Sequence of chain 1.D:
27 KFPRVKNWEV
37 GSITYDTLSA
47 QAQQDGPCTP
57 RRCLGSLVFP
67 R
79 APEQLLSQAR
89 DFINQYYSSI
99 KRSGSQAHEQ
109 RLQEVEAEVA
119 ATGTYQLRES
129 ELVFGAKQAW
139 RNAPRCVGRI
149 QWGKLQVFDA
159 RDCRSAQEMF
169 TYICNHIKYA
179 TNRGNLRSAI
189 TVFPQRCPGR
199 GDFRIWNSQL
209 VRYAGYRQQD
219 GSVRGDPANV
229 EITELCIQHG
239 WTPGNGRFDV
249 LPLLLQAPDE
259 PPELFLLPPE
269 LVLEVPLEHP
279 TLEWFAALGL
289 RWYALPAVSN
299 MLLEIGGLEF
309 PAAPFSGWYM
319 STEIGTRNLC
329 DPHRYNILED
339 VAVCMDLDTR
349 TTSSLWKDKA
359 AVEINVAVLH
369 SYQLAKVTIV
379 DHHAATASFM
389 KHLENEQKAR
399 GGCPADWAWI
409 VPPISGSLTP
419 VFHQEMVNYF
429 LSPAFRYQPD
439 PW

This protein binds this small molecule.
Small molecule (SMILES): Cc1cc(N)nc2cc(-c3ccc(OCC4CCC4)c(CN)c3)ccc12

Binding-site contacts:
Ligand atom C07 contacts residue VAL296 of chain 1.D at 3.3 Å (hydrophobic).
Ligand atom C08 contacts residue HEM1 of chain 1.GA at 3.7 Å.
Ligand atom C04 contacts residue HEM1 of chain 1.GA at 3.7 Å.
Ligand atom C09 contacts residue GLU321 of chain 1.D at 3.5 Å.
Ligand atom N02 contacts residue TYR317 of chain 1.D at 3.6 Å.
Ligand atom N02 contacts residue TRP316 of chain 1.D at 2.8 Å (h-bond).
Ligand atom C07 contacts residue HEM1 of chain 1.GA at 3.7 Å.
Ligand atom N18 contacts residue H4B1 of chain 1.HA at 3.6 Å (h-bond).
Ligand atom C11 contacts residue HEM1 of chain 1.GA at 3.7 Å.
Ligand atom C03 contacts residue HEM1 of chain 1.GA at 3.4 Å.
Ligand atom C02 contacts residue TRP316 of chain 1.D at 3.8 Å (hydrophobic).
Ligand atom C06 contacts residue PHE313 of chain 1.D at 3.8 Å (hydrophobic).
Ligand atom C10 contacts residue GLU321 of chain 1.D at 3.5 Å.
Ligand atom C4A contacts residue HEM1 of chain 1.GA at 3.4 Å.
Ligand atom C06 contacts residue VAL296 of chain 1.D at 3.5 Å (hydrophobic).
Ligand atom O19 contacts residue TRP407 of chain 1.D at 3.7 Å.
Ligand atom C13 contacts residue TYR435 of chain 1.D at 3.5 Å (hydrophobic).
Ligand atom N02 contacts residue PRO294 of chain 1.D at 3.9 Å.
Ligand atom C03 contacts residue PRO294 of chain 1.D at 3.8 Å (hydrophobic).
Ligand atom C12 contacts residue HEM1 of chain 1.GA at 3.6 Å.
Ligand atom C17 contacts residue HEM1 of chain 1.GA at 3.3 Å.
Ligand atom C08 contacts residue VAL296 of chain 1.D at 4.0 Å (hydrophobic).
Ligand atom N02 contacts residue HEM1 of chain 1.GA at 3.7 Å.
Ligand atom C09 contacts residue HEM1 of chain 1.GA at 3.4 Å.
Ligand atom C03 contacts residue TRP316 of chain 1.D at 3.9 Å (hydrophobic).
Ligand atom C02 contacts residue GLU321 of chain 1.D at 3.5 Å.
Ligand atom N02 contacts residue MET318 of chain 1.D at 3.9 Å.
Ligand atom C4A contacts residue PHE313 of chain 1.D at 3.9 Å (hydrophobic).
Ligand atom C10 contacts residue HEM1 of chain 1.GA at 3.8 Å.
Ligand atom C02 contacts residue HEM1 of chain 1.GA at 3.7 Å.
Ligand atom N01 contacts residue GLU321 of chain 1.D at 2.7 Å (salt-bridge).
Ligand atom C16 contacts residue HEM1 of chain 1.GA at 3.5 Å.
Ligand atom N01 contacts residue HEM1 of chain 1.GA at 3.7 Å.
Ligand atom N02 contacts residue GLU321 of chain 1.D at 2.7 Å (salt-bridge).
Ligand atom C22 contacts residue PHE65 of chain 1.D at 3.4 Å (hydrophobic).
Ligand atom C02 contacts residue PRO294 of chain 1.D at 4.0 Å (hydrophobic).
Ligand atom N18 contacts residue HEM1 of chain 1.GA at 2.3 Å (h-bond).
Ligand atom C4A contacts residue GLY315 of chain 1.D at 3.7 Å.
Ligand atom C15 contacts residue HEM1 of chain 1.GA at 3.4 Å.
Ligand atom C06 contacts residue HEM1 of chain 1.GA at 3.8 Å.